Binding-site contacts:
Ligand atom O3 contacts residue LYS91 of chain 1.J at 2.9 Å (salt-bridge).
Ligand atom C3 contacts residue TRP88 of chain 1.J at 3.6 Å (hydrophobic).
Ligand atom C3 contacts residue ASN90 of chain 1.J at 3.7 Å.
Ligand atom O3 contacts residue GLU51 of chain 1.J at 4.2 Å.
Ligand atom O2 contacts residue ASN90 of chain 1.J at 2.9 Å (h-bond).
Ligand atom O1 contacts residue GLN56 of chain 1.J at 4.5 Å.
Ligand atom O3 contacts residue ASN90 of chain 1.J at 2.7 Å (h-bond).
Ligand atom C4 contacts residue GLN56 of chain 1.J at 4.5 Å.
Ligand atom C6 contacts residue HIS57 of chain 1.J at 3.6 Å.
Ligand atom C4 contacts residue LYS91 of chain 1.J at 3.9 Å.
Ligand atom O6 contacts residue GLN61 of chain 1.J at 3.0 Å (h-bond).
Ligand atom C6 contacts residue TRP88 of chain 1.J at 3.7 Å (hydrophobic).
Ligand atom C3 contacts residue LYS91 of chain 1.J at 3.7 Å.
Ligand atom C3 contacts residue GLU51 of chain 1.J at 4.5 Å.
Ligand atom C5 contacts residue GLN56 of chain 1.J at 4.5 Å.
Ligand atom C2 contacts residue LYS91 of chain 1.J at 3.9 Å.
Ligand atom C6 contacts residue GLN61 of chain 1.J at 4.0 Å.
Ligand atom C2 contacts residue ASN90 of chain 1.J at 4.0 Å.
Ligand atom O5 contacts residue GLN56 of chain 1.J at 3.8 Å.
Ligand atom O6 contacts residue GLN56 of chain 1.J at 3.8 Å.
Ligand atom O4 contacts residue LYS91 of chain 1.J at 2.9 Å (salt-bridge).
Ligand atom O3 contacts residue TRP88 of chain 1.J at 3.7 Å.
Ligand atom C4 contacts residue TRP88 of chain 1.J at 3.6 Å (hydrophobic).
Ligand atom C5 contacts residue TRP88 of chain 1.J at 3.7 Å (hydrophobic).
Ligand atom O6 contacts residue TRP88 of chain 1.J at 3.8 Å.
Ligand atom C4 contacts residue GLU51 of chain 1.J at 3.4 Å.
Ligand atom C6 contacts residue GLN56 of chain 1.J at 4.1 Å.
Ligand atom O4 contacts residue GLU51 of chain 1.J at 2.7 Å (salt-bridge).
Ligand atom O6 contacts residue HIS57 of chain 1.J at 3.9 Å.
Ligand atom C6 contacts residue GLU51 of chain 1.J at 4.4 Å.
Ligand atom O4 contacts residue GLN56 of chain 1.J at 3.4 Å.

A small-molecule ligand and the protein it binds are described below.
Small molecule (SMILES): OC[C@H]1O[C@@H](O)[C@H](O)[C@@H](O)[C@H]1O

Sequence of chain 1.J:
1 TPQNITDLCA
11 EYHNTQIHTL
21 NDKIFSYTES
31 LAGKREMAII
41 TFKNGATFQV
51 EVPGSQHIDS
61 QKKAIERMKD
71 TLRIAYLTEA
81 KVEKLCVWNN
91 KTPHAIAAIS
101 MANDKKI